Binding-site contacts:
Ligand atom C1 contacts residue ASN219 of chain 1.B at 1.4 Å.
Ligand atom N2 contacts residue ASN219 of chain 1.B at 2.8 Å (h-bond).
Ligand atom O7 contacts residue TYR487 of chain 1.B at 4.1 Å.
Ligand atom C2 contacts residue ASN219 of chain 1.B at 2.4 Å.
Ligand atom C2 contacts residue THR255 of chain 1.B at 4.4 Å.
Ligand atom C1 contacts residue THR256 of chain 1.B at 4.4 Å.
Ligand atom O7 contacts residue VAL257 of chain 1.B at 4.5 Å.
Ligand atom C6 contacts residue ASN219 of chain 1.B at 4.4 Å.
Ligand atom N2 contacts residue THR255 of chain 1.B at 3.6 Å.
Ligand atom C8 contacts residue THR255 of chain 1.B at 3.8 Å.
Ligand atom C5 contacts residue ASN219 of chain 1.B at 3.7 Å.
Ligand atom C7 contacts residue ASN219 of chain 1.B at 3.2 Å.
Ligand atom O6 contacts residue ASN219 of chain 1.B at 4.2 Å.
Ligand atom C3 contacts residue ASN219 of chain 1.B at 3.7 Å.
Ligand atom C8 contacts residue VAL257 of chain 1.B at 3.8 Å (hydrophobic).
Ligand atom O6 contacts residue VAL257 of chain 1.B at 4.3 Å.
Ligand atom C7 contacts residue THR255 of chain 1.B at 4.1 Å.
Ligand atom O5 contacts residue LYS258 of chain 1.B at 3.6 Å.
Ligand atom O5 contacts residue ASN219 of chain 1.B at 2.4 Å (h-bond).
Ligand atom O6 contacts residue LYS258 of chain 1.B at 3.2 Å.
Ligand atom C6 contacts residue LYS258 of chain 1.B at 3.6 Å.
Ligand atom C5 contacts residue LYS258 of chain 1.B at 4.3 Å.
Ligand atom C4 contacts residue ASN219 of chain 1.B at 4.2 Å.
Ligand atom O7 contacts residue ASN219 of chain 1.B at 3.4 Å (h-bond).
Ligand atom C2 contacts residue THR256 of chain 1.B at 3.7 Å.
Ligand atom O6 contacts residue TYR487 of chain 1.B at 3.9 Å.
Ligand atom N2 contacts residue THR256 of chain 1.B at 3.9 Å.
Ligand atom C8 contacts residue ASN219 of chain 1.B at 4.3 Å.

A protein and the small-molecule ligand that binds it are described below.
Small molecule (SMILES): CC(=O)N[C@H]1[C@H](O[C@H]2[C@H](O)[C@@H](NC(C)=O)CO[C@@H]2CO)O[C@H](CO)[C@@H](O)[C@@H]1O

Sequence of chain 1.B:
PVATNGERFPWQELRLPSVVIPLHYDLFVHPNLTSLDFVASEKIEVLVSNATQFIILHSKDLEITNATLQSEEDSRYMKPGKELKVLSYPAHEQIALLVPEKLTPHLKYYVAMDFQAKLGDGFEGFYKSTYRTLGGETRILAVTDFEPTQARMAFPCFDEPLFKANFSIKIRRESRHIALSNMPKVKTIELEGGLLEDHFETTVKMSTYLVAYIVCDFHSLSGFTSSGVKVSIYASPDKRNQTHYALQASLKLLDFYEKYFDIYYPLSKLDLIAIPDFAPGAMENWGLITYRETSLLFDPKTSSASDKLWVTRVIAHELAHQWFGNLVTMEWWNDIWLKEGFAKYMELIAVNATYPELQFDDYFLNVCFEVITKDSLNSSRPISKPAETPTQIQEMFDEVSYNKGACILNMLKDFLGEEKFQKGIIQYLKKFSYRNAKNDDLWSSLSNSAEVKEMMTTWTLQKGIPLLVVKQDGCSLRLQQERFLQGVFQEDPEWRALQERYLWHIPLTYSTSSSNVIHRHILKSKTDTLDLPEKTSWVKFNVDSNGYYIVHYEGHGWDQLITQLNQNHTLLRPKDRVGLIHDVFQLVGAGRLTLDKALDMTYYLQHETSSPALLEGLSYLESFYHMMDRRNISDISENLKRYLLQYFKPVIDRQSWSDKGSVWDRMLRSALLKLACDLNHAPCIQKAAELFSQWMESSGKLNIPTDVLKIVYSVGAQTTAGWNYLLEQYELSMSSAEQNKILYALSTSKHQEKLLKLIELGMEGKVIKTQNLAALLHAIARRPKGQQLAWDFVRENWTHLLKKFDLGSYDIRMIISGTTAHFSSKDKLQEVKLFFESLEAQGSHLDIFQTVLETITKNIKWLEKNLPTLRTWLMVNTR